Sequence of chain 36.C:
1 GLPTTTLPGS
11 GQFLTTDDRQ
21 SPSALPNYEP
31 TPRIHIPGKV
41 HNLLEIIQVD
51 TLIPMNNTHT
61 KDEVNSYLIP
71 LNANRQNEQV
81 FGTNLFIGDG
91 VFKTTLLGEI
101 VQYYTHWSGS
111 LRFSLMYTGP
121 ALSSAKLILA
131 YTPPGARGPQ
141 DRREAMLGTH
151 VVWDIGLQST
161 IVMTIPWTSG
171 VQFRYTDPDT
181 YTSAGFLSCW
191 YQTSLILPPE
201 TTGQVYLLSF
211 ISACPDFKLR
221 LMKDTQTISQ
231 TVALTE

A small-molecule ligand and the protein it binds are described below.
Small molecule (SMILES): Cc1cc(CCCCCCCOc2ccc(C3=N[C@@H](C)CO3)cc2)on1

Sequence of chain 36.A:
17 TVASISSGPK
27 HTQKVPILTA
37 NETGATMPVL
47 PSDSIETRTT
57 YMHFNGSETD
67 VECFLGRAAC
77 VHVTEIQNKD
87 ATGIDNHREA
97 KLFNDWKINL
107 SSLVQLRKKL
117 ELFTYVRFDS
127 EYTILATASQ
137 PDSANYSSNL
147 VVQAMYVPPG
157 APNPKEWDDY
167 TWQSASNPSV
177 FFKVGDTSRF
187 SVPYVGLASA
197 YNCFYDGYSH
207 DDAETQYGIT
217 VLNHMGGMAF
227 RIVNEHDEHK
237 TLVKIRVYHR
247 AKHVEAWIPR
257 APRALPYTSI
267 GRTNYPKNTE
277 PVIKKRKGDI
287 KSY

Binding-site contacts:
Ligand atom O1 contacts residue PHE186 of chain 36.A at 3.5 Å.
Ligand atom C3C contacts residue VAL188 of chain 36.A at 3.3 Å (hydrophobic).
Ligand atom C31 contacts residue ALA150 of chain 36.A at 3.5 Å (hydrophobic).
Ligand atom O1 contacts residue TYR152 of chain 36.A at 3.9 Å.
Ligand atom C5 contacts residue PHE186 of chain 36.A at 3.5 Å (hydrophobic).
Ligand atom C4 contacts residue PHE186 of chain 36.A at 3.6 Å (hydrophobic).
Ligand atom C31 contacts residue VAL176 of chain 36.A at 3.3 Å (hydrophobic).
Ligand atom C31 contacts residue PRO174 of chain 36.A at 3.4 Å (hydrophobic).
Ligand atom C6B contacts residue LEU106 of chain 36.A at 3.9 Å (hydrophobic).
Ligand atom C3B contacts residue MET221 of chain 36.A at 3.8 Å (hydrophobic).
Ligand atom C2B contacts residue MET221 of chain 36.A at 3.5 Å (hydrophobic).
Ligand atom C31 contacts residue SER175 of chain 36.A at 3.6 Å.
Ligand atom C1B contacts residue MET221 of chain 36.A at 3.8 Å (hydrophobic).
Ligand atom N2 contacts residue PHE186 of chain 36.A at 3.7 Å.
Ligand atom C6C contacts residue VAL191 of chain 36.A at 3.2 Å (hydrophobic).
Ligand atom C4 contacts residue MET224 of chain 36.A at 3.8 Å (hydrophobic).
Ligand atom O1B contacts residue TYR128 of chain 36.A at 3.9 Å.
Ligand atom N2 contacts residue ALA24 of chain 36.C at 3.4 Å.
Ligand atom C5B contacts residue LEU106 of chain 36.A at 3.5 Å (hydrophobic).
Ligand atom C7C contacts residue TYR197 of chain 36.A at 3.8 Å (hydrophobic).
Ligand atom C2C contacts residue VAL188 of chain 36.A at 3.2 Å (hydrophobic).
Ligand atom C6B contacts residue TYR197 of chain 36.A at 3.6 Å (hydrophobic).
Ligand atom C5C contacts residue ILE104 of chain 36.A at 3.8 Å (hydrophobic).
Ligand atom C7C contacts residue TYR128 of chain 36.A at 3.6 Å (hydrophobic).
Ligand atom C5B contacts residue TYR197 of chain 36.A at 3.7 Å (hydrophobic).
Ligand atom C4C contacts residue TYR152 of chain 36.A at 3.8 Å (hydrophobic).
Ligand atom CM1 contacts residue SER107 of chain 36.A at 3.9 Å.
Ligand atom C5C contacts residue TYR128 of chain 36.A at 3.5 Å (hydrophobic).
Ligand atom C4B contacts residue LEU106 of chain 36.A at 3.7 Å (hydrophobic).
Ligand atom O1 contacts residue ALA24 of chain 36.C at 3.6 Å.
Ligand atom C6C contacts residue MET221 of chain 36.A at 3.7 Å (hydrophobic).
Ligand atom C5 contacts residue TYR152 of chain 36.A at 3.8 Å (hydrophobic).
Ligand atom C4 contacts residue TYR152 of chain 36.A at 3.9 Å (hydrophobic).
Ligand atom C4A contacts residue ASN219 of chain 36.A at 3.5 Å.
Ligand atom N3A contacts residue ASN219 of chain 36.A at 3.0 Å (h-bond).
Ligand atom C3 contacts residue PHE186 of chain 36.A at 3.8 Å (hydrophobic).
Ligand atom O1B contacts residue MET221 of chain 36.A at 3.4 Å.
Ligand atom C3C contacts residue TYR128 of chain 36.A at 3.9 Å (hydrophobic).
Ligand atom C3 contacts residue PRO174 of chain 36.A at 3.8 Å (hydrophobic).
Ligand atom O1 contacts residue VAL188 of chain 36.A at 3.8 Å.